Sequence of chain 1.A:
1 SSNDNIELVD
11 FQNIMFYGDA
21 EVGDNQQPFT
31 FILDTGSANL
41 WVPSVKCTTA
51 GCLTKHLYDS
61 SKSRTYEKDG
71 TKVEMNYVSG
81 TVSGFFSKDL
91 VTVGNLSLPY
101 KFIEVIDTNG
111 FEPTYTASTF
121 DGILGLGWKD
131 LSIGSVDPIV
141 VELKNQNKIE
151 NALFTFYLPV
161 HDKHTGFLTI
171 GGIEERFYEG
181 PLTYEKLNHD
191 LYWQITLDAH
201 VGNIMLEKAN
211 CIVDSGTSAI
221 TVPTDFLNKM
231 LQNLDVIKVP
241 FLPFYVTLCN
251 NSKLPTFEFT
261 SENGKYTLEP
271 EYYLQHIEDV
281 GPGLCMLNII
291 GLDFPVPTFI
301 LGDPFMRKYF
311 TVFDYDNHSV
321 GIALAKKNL

Sequence of chain 1.B:
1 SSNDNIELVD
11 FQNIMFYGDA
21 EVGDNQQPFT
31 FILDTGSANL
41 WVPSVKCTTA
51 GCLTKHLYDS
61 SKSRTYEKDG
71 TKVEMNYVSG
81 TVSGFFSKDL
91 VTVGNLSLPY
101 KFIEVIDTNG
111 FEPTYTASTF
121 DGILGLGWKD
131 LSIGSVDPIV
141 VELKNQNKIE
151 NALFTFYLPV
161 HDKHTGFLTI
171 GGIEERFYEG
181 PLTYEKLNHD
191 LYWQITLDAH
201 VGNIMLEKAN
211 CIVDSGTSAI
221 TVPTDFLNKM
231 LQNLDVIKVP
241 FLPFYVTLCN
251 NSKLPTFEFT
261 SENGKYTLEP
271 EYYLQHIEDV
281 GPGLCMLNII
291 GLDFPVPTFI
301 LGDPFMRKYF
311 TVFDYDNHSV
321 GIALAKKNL

This small molecule binds to this protein.
Small molecule (SMILES): CC(C)CC(=O)N[C@H](C(=O)N[C@H](C(=O)N[C@H]([C@@H](O)CC(=O)N[C@@H](C)C(=O)N[C@H]([C@@H](O)CC(=O)O)C(F)(F)F)C(F)(F)F)C(C)C)C(C)C

Binding-site contacts:
Ligand atom C22 contacts residue SER218 of chain 1.B at 3.4 Å.
Ligand atom C24 contacts residue LEU242 of chain 1.A at 3.6 Å (hydrophobic).
Ligand atom N20 contacts residue SER218 of chain 1.B at 3.2 Å (h-bond).
Ligand atom F6 contacts residue TYR77 of chain 1.B at 3.2 Å.
Ligand atom C16 contacts residue SER79 of chain 1.B at 3.6 Å.
Ligand atom C16 contacts residue THR217 of chain 1.B at 3.7 Å.
Ligand atom N17 contacts residue SER79 of chain 1.B at 2.5 Å (h-bond).
Ligand atom C7 contacts residue TYR77 of chain 1.B at 3.5 Å (hydrophobic).
Ligand atom O11 contacts residue ASP214 of chain 1.B at 3.0 Å (salt-bridge).
Ligand atom F5 contacts residue TYR77 of chain 1.B at 3.5 Å.
Ligand atom O18 contacts residue THR217 of chain 1.B at 3.2 Å.
Ligand atom O18 contacts residue SER218 of chain 1.B at 3.2 Å (h-bond).
Ligand atom F2 contacts residue TYR77 of chain 1.B at 3.2 Å.
Ligand atom C37 contacts residue PHE241 of chain 1.A at 3.1 Å (hydrophobic).
Ligand atom C7 contacts residue ASN76 of chain 1.B at 3.6 Å.
Ligand atom C24 contacts residue ILE290 of chain 1.B at 3.7 Å (hydrophobic).
Ligand atom O15 contacts residue VAL78 of chain 1.B at 3.6 Å (h-bond).
Ligand atom C18 contacts residue SER79 of chain 1.B at 3.3 Å.
Ligand atom O11 contacts residue GLY216 of chain 1.B at 3.5 Å (h-bond).
Ligand atom N5 contacts residue ASN76 of chain 1.B at 2.9 Å (h-bond).
Ligand atom O9 contacts residue VAL78 of chain 1.B at 3.1 Å (h-bond).
Ligand atom C19 contacts residue SER79 of chain 1.B at 3.4 Å.
Ligand atom F1 contacts residue GLY216 of chain 1.B at 2.7 Å.
Ligand atom N14 contacts residue GLY216 of chain 1.B at 2.9 Å (h-bond).
Ligand atom C13 contacts residue GLY216 of chain 1.B at 3.6 Å.
Ligand atom O6 contacts residue TYR192 of chain 1.B at 2.7 Å (h-bond).
Ligand atom O3 contacts residue ASN76 of chain 1.B at 3.0 Å (h-bond).
Ligand atom O9 contacts residue TYR77 of chain 1.B at 3.3 Å.
Ligand atom F2 contacts residue ASP34 of chain 1.B at 3.3 Å.
Ligand atom C35 contacts residue THR217 of chain 1.B at 3.5 Å.
Ligand atom N5 contacts residue TYR77 of chain 1.B at 3.6 Å.
Ligand atom C11 contacts residue ASP34 of chain 1.B at 3.2 Å.
Ligand atom O11 contacts residue GLY36 of chain 1.B at 3.4 Å.
Ligand atom F1 contacts residue ASP34 of chain 1.B at 3.3 Å.
Ligand atom F5 contacts residue VAL78 of chain 1.B at 3.3 Å.
Ligand atom C10 contacts residue ASP214 of chain 1.B at 3.5 Å.
Ligand atom N8 contacts residue GLY36 of chain 1.B at 3.3 Å (h-bond).
Ligand atom O15 contacts residue SER79 of chain 1.B at 3.3 Å (h-bond).
Ligand atom F6 contacts residue ASN76 of chain 1.B at 3.2 Å.
Ligand atom O11 contacts residue ASP34 of chain 1.B at 2.5 Å (salt-bridge).